A small-molecule ligand and the protein it binds are described below.
Small molecule (SMILES): CC(C)[C@H](NC(=O)CNC(=O)[C@H](CO)NC(=O)[C@@H]1CCCN1C(=O)[C@@H](N)CO)C(=O)N[C@@H](Cc1ccccc1)C(=O)N[C@H](C(=O)N[C@@H](Cc1ccccc1)C(=O)NCC=O)[C@@H](C)O

Sequence of chain 6.A:
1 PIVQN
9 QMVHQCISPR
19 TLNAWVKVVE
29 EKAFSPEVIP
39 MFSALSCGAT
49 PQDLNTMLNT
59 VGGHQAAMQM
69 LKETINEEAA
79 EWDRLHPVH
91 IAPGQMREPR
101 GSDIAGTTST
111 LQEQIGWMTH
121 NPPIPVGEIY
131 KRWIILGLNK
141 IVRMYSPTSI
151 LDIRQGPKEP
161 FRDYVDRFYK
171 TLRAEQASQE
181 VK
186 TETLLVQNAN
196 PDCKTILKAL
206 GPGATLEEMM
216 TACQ

Binding-site contacts:
Ligand atom CA contacts residue ASN139 of chain 1.A at 3.6 Å.
Ligand atom CB contacts residue GLN176 of chain 1.A at 3.8 Å.
Ligand atom CZ contacts residue MET66 of chain 6.A at 3.3 Å (hydrophobic).
Ligand atom N contacts residue ARG143 of chain 1.A at 3.5 Å (salt-bridge).
Ligand atom CD1 contacts residue ASN57 of chain 6.A at 3.6 Å.
Ligand atom CE2 contacts residue ILE37 of chain 1.A at 3.8 Å (hydrophobic).
Ligand atom N contacts residue ASN57 of chain 6.A at 2.9 Å (h-bond).
Ligand atom O contacts residue ASN57 of chain 6.A at 2.9 Å (h-bond).
Ligand atom O contacts residue ARG173 of chain 1.A at 3.1 Å (salt-bridge).
Ligand atom CA contacts residue ASN53 of chain 6.A at 3.1 Å.
Ligand atom N contacts residue GLN176 of chain 1.A at 3.0 Å (h-bond).
Ligand atom C contacts residue ASN53 of chain 6.A at 3.7 Å.
Ligand atom CB contacts residue GLN176 of chain 1.A at 3.5 Å.
Ligand atom CA contacts residue GLY106 of chain 6.A at 3.5 Å.
Ligand atom C contacts residue THR107 of chain 6.A at 3.7 Å.
Ligand atom CA contacts residue ASN57 of chain 6.A at 3.8 Å.
Ligand atom C contacts residue GLN176 of chain 1.A at 3.6 Å.
Ligand atom N contacts residue ASN53 of chain 6.A at 3.5 Å (h-bond).
Ligand atom N contacts residue ASN57 of chain 6.A at 3.2 Å (h-bond).
Ligand atom CB contacts residue ASN53 of chain 6.A at 3.2 Å.
Ligand atom OG contacts residue ALA177 of chain 1.A at 2.7 Å (h-bond).
Ligand atom OG1 contacts residue ARG173 of chain 1.A at 3.6 Å.
Ligand atom CA contacts residue ASN57 of chain 6.A at 3.8 Å.
Ligand atom CE2 contacts residue LEU56 of chain 6.A at 3.8 Å (hydrophobic).
Ligand atom N contacts residue GLN176 of chain 1.A at 3.2 Å (h-bond).
Ligand atom CA contacts residue THR107 of chain 6.A at 3.7 Å.
Ligand atom CG1 contacts residue ARG173 of chain 1.A at 3.7 Å.
Ligand atom CA contacts residue ARG143 of chain 1.A at 3.7 Å.
Ligand atom CA contacts residue GLN176 of chain 1.A at 3.1 Å.
Ligand atom CD2 contacts residue ASN57 of chain 6.A at 3.3 Å.
Ligand atom C contacts residue ASN57 of chain 6.A at 3.7 Å.
Ligand atom C contacts residue GLY106 of chain 6.A at 3.7 Å.
Ligand atom CG1 contacts residue GLN176 of chain 1.A at 3.6 Å.
Ligand atom CB contacts residue ALA177 of chain 1.A at 3.3 Å (hydrophobic).
Ligand atom CG2 contacts residue PRO34 of chain 1.A at 3.2 Å (hydrophobic).
Ligand atom CD2 contacts residue LEU56 of chain 6.A at 3.6 Å (hydrophobic).
Ligand atom CB contacts residue ASN57 of chain 6.A at 3.7 Å.
Ligand atom CD contacts residue ARG143 of chain 1.A at 3.6 Å.
Ligand atom O contacts residue GLN176 of chain 1.A at 3.7 Å.
Ligand atom OG contacts residue GLN176 of chain 1.A at 3.2 Å (h-bond).

Sequence of chain 1.A:
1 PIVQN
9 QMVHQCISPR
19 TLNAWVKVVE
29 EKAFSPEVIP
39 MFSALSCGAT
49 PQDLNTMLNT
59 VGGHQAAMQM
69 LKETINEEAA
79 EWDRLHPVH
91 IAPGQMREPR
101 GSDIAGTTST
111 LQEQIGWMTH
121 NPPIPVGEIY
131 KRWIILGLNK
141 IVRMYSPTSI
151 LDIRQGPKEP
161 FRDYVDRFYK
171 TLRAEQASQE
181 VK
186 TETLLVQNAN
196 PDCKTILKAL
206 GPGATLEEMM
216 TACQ